Sequence of chain 1.A:
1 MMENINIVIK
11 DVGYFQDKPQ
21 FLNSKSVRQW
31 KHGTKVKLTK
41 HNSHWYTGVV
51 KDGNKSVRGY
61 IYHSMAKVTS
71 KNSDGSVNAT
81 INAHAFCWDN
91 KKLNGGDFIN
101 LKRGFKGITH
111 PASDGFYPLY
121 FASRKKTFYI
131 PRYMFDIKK

Binding-site contacts:
Ligand atom O7 contacts residue LYS37 of chain 1.A at 3.0 Å (salt-bridge).
Ligand atom C7 contacts residue VAL36 of chain 1.A at 4.3 Å (hydrophobic).
Ligand atom C7 contacts residue LYS37 of chain 1.A at 3.4 Å.
Ligand atom C2 contacts residue VAL49 of chain 1.A at 3.4 Å (hydrophobic).
Ligand atom N2 contacts residue VAL49 of chain 1.A at 2.7 Å (h-bond).
Ligand atom C7 contacts residue VAL49 of chain 1.A at 3.6 Å (hydrophobic).
Ligand atom C8 contacts residue LEU38 of chain 1.A at 4.2 Å (hydrophobic).
Ligand atom O7 contacts residue VAL36 of chain 1.A at 3.5 Å.
Ligand atom C8 contacts residue TRP30 of chain 1.A at 3.8 Å (hydrophobic).
Ligand atom O1 contacts residue VAL50 of chain 1.A at 4.3 Å.
Ligand atom O3 contacts residue LYS37 of chain 1.A at 3.3 Å.
Ligand atom C3 contacts residue VAL49 of chain 1.A at 3.4 Å (hydrophobic).
Ligand atom C8 contacts residue VAL36 of chain 1.A at 4.1 Å (hydrophobic).
Ligand atom C7 contacts residue VAL50 of chain 1.A at 4.5 Å (hydrophobic).
Ligand atom C8 contacts residue LYS37 of chain 1.A at 3.0 Å.
Ligand atom C8 contacts residue VAL50 of chain 1.A at 4.2 Å (hydrophobic).
Ligand atom O3 contacts residue VAL49 of chain 1.A at 3.8 Å.
Ligand atom N2 contacts residue VAL50 of chain 1.A at 4.3 Å.
Ligand atom C8 contacts residue VAL49 of chain 1.A at 3.7 Å (hydrophobic).
Ligand atom N2 contacts residue LYS37 of chain 1.A at 4.0 Å.
Ligand atom C1 contacts residue VAL49 of chain 1.A at 3.8 Å (hydrophobic).

This protein binds this small molecule.
Small molecule (SMILES): CC(=O)N[C@@H]1[C@@H](O)[C@H](O)[C@@H](CO)O[C@H]1O